This protein binds this small molecule.
Small molecule (SMILES): CC(=O)N[C@H]1[C@H](O[C@H]2[C@H](O)[C@@H](NC(C)=O)CO[C@@H]2CO[C@@H]2O[C@@H](C)[C@@H](O)[C@@H](O)[C@@H]2O)O[C@H](CO)[C@@H](O)[C@@H]1O

Sequence of chain 1.B:
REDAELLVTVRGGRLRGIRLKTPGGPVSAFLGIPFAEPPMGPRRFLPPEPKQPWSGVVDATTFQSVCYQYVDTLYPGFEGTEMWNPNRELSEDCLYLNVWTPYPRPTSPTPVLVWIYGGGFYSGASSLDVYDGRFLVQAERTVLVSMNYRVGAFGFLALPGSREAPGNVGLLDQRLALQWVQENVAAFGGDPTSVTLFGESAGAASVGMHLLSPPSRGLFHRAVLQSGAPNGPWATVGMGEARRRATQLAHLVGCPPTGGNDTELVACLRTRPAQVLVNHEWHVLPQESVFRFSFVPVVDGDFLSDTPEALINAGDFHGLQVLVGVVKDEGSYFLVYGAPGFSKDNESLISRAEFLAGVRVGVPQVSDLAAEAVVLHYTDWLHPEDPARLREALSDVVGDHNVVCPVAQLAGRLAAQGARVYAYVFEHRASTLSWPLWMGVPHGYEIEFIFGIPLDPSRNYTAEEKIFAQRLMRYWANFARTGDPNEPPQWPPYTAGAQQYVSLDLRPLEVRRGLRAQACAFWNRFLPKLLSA

Binding-site contacts:
Ligand atom C5 contacts residue ASN264 of chain 1.B at 3.4 Å.
Ligand atom C8 contacts residue ASN264 of chain 1.B at 4.3 Å.
Ligand atom C7 contacts residue ASN264 of chain 1.B at 4.0 Å.
Ligand atom C1 contacts residue ASN264 of chain 1.B at 1.4 Å.
Ligand atom O5 contacts residue ASN264 of chain 1.B at 2.2 Å (h-bond).
Ligand atom C4 contacts residue ASN264 of chain 1.B at 4.2 Å.
Ligand atom C6 contacts residue ASN264 of chain 1.B at 4.4 Å.
Ligand atom C3 contacts residue ASN264 of chain 1.B at 3.9 Å.
Ligand atom N2 contacts residue ASN264 of chain 1.B at 3.2 Å (h-bond).
Ligand atom C2 contacts residue ASN264 of chain 1.B at 2.7 Å.
Ligand atom C5 contacts residue THR266 of chain 1.B at 3.3 Å.
Ligand atom C1 contacts residue THR266 of chain 1.B at 4.0 Å.
Ligand atom C6 contacts residue THR266 of chain 1.B at 3.5 Å.
Ligand atom O5 contacts residue THR266 of chain 1.B at 3.8 Å.